The protein below binds the small molecule below.
Small molecule (SMILES): O=c1ccn([C@H](O)[C@H](O)[C@H]2CCOP(=O)(O)O[C@H]3[C@@H](O)[C@H](n4ccc(=O)[nH]c4=O)O[C@@H]3COP(=O)(O)O2)c(=O)[nH]1

Sequence of chain 1.A:
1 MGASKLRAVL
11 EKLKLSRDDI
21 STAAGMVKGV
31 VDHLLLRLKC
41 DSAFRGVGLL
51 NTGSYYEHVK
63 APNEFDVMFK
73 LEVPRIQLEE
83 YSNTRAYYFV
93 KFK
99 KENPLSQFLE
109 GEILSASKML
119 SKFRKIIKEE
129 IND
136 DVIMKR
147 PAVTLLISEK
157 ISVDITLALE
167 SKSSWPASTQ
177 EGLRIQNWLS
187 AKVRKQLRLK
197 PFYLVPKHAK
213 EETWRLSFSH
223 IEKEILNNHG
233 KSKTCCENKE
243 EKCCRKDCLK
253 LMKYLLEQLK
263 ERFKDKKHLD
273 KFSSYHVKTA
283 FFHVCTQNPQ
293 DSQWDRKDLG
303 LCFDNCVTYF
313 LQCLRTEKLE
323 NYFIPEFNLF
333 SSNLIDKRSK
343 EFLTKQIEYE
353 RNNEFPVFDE

Binding-site contacts:
Ligand atom P25 contacts residue SER275 of chain 1.A at 3.7 Å.
Ligand atom C34 contacts residue TYR277 of chain 1.A at 3.6 Å (hydrophobic).
Ligand atom O01 contacts residue LYS203 of chain 1.A at 3.0 Å.
Ligand atom O37 contacts residue TYR277 of chain 1.A at 3.8 Å.
Ligand atom O20 contacts residue ARG217 of chain 1.A at 3.9 Å.
Ligand atom O39 contacts residue ARG217 of chain 1.A at 3.7 Å.
Ligand atom C38 contacts residue ARG217 of chain 1.A at 3.3 Å.
Ligand atom N15 contacts residue THR162 of chain 1.A at 3.4 Å (h-bond).
Ligand atom C35 contacts residue TYR277 of chain 1.A at 3.4 Å (hydrophobic).
Ligand atom C33 contacts residue TYR277 of chain 1.A at 3.7 Å (hydrophobic).
Ligand atom O37 contacts residue PHE329 of chain 1.A at 3.4 Å.
Ligand atom O39 contacts residue LEU331 of chain 1.A at 3.9 Å.
Ligand atom N30 contacts residue TYR277 of chain 1.A at 3.3 Å.
Ligand atom O28 contacts residue TYR277 of chain 1.A at 3.3 Å.
Ligand atom O17 contacts residue ALA148 of chain 1.A at 3.4 Å.
Ligand atom C14 contacts residue PRO147 of chain 1.A at 3.9 Å (hydrophobic).
Ligand atom N32 contacts residue ASN323 of chain 1.A at 4.0 Å.
Ligand atom P02 contacts residue LYS203 of chain 1.A at 4.0 Å.
Ligand atom C22 contacts residue HIS278 of chain 1.A at 4.0 Å.
Ligand atom C21 contacts residue ARG217 of chain 1.A at 3.7 Å.
Ligand atom P02 contacts residue ARG217 of chain 1.A at 3.6 Å.
Ligand atom O37 contacts residue ASN323 of chain 1.A at 3.1 Å (h-bond).
Ligand atom O28 contacts residue HIS278 of chain 1.A at 3.9 Å.
Ligand atom O24 contacts residue SER275 of chain 1.A at 3.9 Å.
Ligand atom O27 contacts residue TYR277 of chain 1.A at 3.7 Å.
Ligand atom O27 contacts residue SER275 of chain 1.A at 2.5 Å (h-bond).
Ligand atom O01 contacts residue ARG217 of chain 1.A at 2.4 Å (salt-bridge).
Ligand atom C29 contacts residue TYR277 of chain 1.A at 3.5 Å (hydrophobic).
Ligand atom O24 contacts residue TYR277 of chain 1.A at 4.0 Å.
Ligand atom C31 contacts residue ASN323 of chain 1.A at 3.8 Å.
Ligand atom O37 contacts residue LEU331 of chain 1.A at 3.8 Å.
Ligand atom O36 contacts residue SER219 of chain 1.A at 3.8 Å.
Ligand atom C16 contacts residue ALA148 of chain 1.A at 4.0 Å (hydrophobic).
Ligand atom O18 contacts residue THR162 of chain 1.A at 3.3 Å.
Ligand atom N15 contacts residue ALA148 of chain 1.A at 3.9 Å.
Ligand atom N32 contacts residue TYR277 of chain 1.A at 3.6 Å.
Ligand atom C31 contacts residue TYR277 of chain 1.A at 3.4 Å (hydrophobic).
Ligand atom O18 contacts residue VAL201 of chain 1.A at 3.7 Å.
Ligand atom C29 contacts residue LEU331 of chain 1.A at 3.8 Å (hydrophobic).
Ligand atom C23 contacts residue SER275 of chain 1.A at 3.2 Å.